Binding-site contacts:
Ligand atom C4 contacts residue PHE112 of chain 1.B at 3.5 Å (hydrophobic).
Ligand atom C22 contacts residue ASP31 of chain 1.B at 3.3 Å.
Ligand atom C6 contacts residue HIS54 of chain 1.B at 3.4 Å.
Ligand atom C32 contacts residue TRP38 of chain 1.B at 3.4 Å (hydrophobic).
Ligand atom C19 contacts residue ALA222 of chain 1.B at 3.1 Å (hydrophobic).
Ligand atom N3 contacts residue ASP31 of chain 1.B at 3.1 Å (salt-bridge).
Ligand atom O4 contacts residue GLN12 of chain 1.B at 2.7 Å.
Ligand atom C6 contacts residue PHE117 of chain 1.B at 3.4 Å (hydrophobic).
Ligand atom C1 contacts residue VAL120 of chain 1.B at 3.4 Å (hydrophobic).
Ligand atom O3 contacts residue SER223 of chain 1.B at 3.5 Å (h-bond).
Ligand atom C17 contacts residue GLY221 of chain 1.B at 3.1 Å.
Ligand atom C31 contacts residue TRP38 of chain 1.B at 3.5 Å (hydrophobic).
Ligand atom N2 contacts residue ASP31 of chain 1.B at 2.6 Å (salt-bridge).
Ligand atom N2 contacts residue ASP219 of chain 1.B at 2.7 Å (salt-bridge).
Ligand atom C33 contacts residue VAL104 of chain 1.B at 3.4 Å (hydrophobic).
Ligand atom C19 contacts residue GLY221 of chain 1.B at 3.5 Å.
Ligand atom C7 contacts residue ASP118 of chain 1.B at 3.0 Å.
Ligand atom C6 contacts residue PHE112 of chain 1.B at 3.5 Å (hydrophobic).
Ligand atom C20 contacts residue ASP31 of chain 1.B at 3.3 Å.
Ligand atom C1 contacts residue PHE117 of chain 1.B at 3.4 Å (hydrophobic).
Ligand atom C22 contacts residue ASP219 of chain 1.B at 3.4 Å.
Ligand atom C7 contacts residue PRO40 of chain 1.B at 3.4 Å (hydrophobic).
Ligand atom C18 contacts residue THR11 of chain 1.B at 3.0 Å.
Ligand atom C15 contacts residue GLN12 of chain 1.B at 3.3 Å.
Ligand atom C5 contacts residue ASP118 of chain 1.B at 3.6 Å.
Ligand atom O4 contacts residue THR11 of chain 1.B at 2.2 Å (h-bond).
Ligand atom C2 contacts residue PHE112 of chain 1.B at 3.5 Å (hydrophobic).
Ligand atom O3 contacts residue GLY221 of chain 1.B at 2.6 Å (h-bond).
Ligand atom C5 contacts residue PHE117 of chain 1.B at 3.5 Å (hydrophobic).
Ligand atom O1 contacts residue PHE112 of chain 1.B at 3.1 Å.
Ligand atom C21 contacts residue ASP31 of chain 1.B at 3.5 Å.
Ligand atom O2 contacts residue VAL104 of chain 1.B at 3.5 Å.
Ligand atom C8 contacts residue ASP118 of chain 1.B at 3.3 Å.
Ligand atom C16 contacts residue GLN12 of chain 1.B at 3.5 Å.
Ligand atom C18 contacts residue GLY221 of chain 1.B at 3.4 Å.
Ligand atom O3 contacts residue ALA222 of chain 1.B at 3.4 Å.
Ligand atom C6 contacts residue ASP118 of chain 1.B at 3.2 Å.
Ligand atom C23 contacts residue ASP31 of chain 1.B at 3.1 Å.
Ligand atom C8 contacts residue MET107 of chain 1.B at 3.1 Å (hydrophobic).
Ligand atom C19 contacts residue SER223 of chain 1.B at 3.4 Å.

A protein and the small-molecule ligand that binds it are described below.
Small molecule (SMILES): COC(=O)Cn1ccc2ccc(OC[C@H]3CNCC(=O)N3c3ccc(OCCCOCc4ccccc4OC)cc3)cc21

Sequence of chain 1.B:
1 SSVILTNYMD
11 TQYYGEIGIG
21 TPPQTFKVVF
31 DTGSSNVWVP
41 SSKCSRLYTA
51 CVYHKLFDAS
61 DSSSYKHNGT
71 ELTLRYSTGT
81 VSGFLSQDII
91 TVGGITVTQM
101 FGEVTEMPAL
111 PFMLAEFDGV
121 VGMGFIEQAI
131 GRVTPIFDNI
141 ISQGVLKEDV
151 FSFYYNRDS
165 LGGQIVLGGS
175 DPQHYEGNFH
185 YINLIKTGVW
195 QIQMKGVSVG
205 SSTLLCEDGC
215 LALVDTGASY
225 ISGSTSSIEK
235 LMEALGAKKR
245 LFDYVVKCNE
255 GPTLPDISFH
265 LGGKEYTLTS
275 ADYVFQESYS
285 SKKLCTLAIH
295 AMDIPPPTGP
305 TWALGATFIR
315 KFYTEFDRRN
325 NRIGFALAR